Sequence of chain 1.A:
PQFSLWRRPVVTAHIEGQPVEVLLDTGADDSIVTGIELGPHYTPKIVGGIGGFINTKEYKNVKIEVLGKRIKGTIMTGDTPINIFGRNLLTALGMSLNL

Sequence of chain 1.B:
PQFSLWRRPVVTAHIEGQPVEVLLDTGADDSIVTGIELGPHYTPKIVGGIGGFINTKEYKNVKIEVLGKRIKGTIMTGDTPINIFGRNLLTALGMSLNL

The protein below binds the small molecule below.
Small molecule (SMILES): CC(C)[C@H](NC(=O)[C@H](Cc1ccccc1)C[C@H](O)[C@H](Cc1ccccc1)NC(=O)OC(C)(C)C)c1ncc[nH]1

Binding-site contacts:
Ligand atom C33 contacts residue ALA28 of chain 1.A at 3.7 Å (hydrophobic).
Ligand atom C26 contacts residue LEU23 of chain 1.B at 3.5 Å (hydrophobic).
Ligand atom C33 contacts residue ILE32 of chain 1.A at 3.5 Å (hydrophobic).
Ligand atom C35 contacts residue GLY48 of chain 1.A at 3.8 Å.
Ligand atom N8 contacts residue ASP30 of chain 1.A at 3.7 Å.
Ligand atom C33 contacts residue ILE84 of chain 1.A at 3.5 Å (hydrophobic).
Ligand atom C20 contacts residue GLY48 of chain 1.A at 3.4 Å.
Ligand atom N36 contacts residue GLY27 of chain 1.A at 3.8 Å.
Ligand atom N30 contacts residue GLY48 of chain 1.A at 3.0 Å (h-bond).
Ligand atom C34 contacts residue VAL47 of chain 1.A at 3.9 Å (hydrophobic).
Ligand atom C24 contacts residue ARG8 of chain 1.B at 3.4 Å.
Ligand atom C14 contacts residue PHE53 of chain 1.A at 3.7 Å (hydrophobic).
Ligand atom C28 contacts residue GLY48 of chain 1.A at 3.7 Å.
Ligand atom O18 contacts residue VAL47 of chain 1.A at 3.4 Å.
Ligand atom C33 contacts residue ASP30 of chain 1.A at 3.6 Å.
Ligand atom C4 contacts residue ASP30 of chain 1.A at 3.9 Å.
Ligand atom O29 contacts residue ASP29 of chain 1.A at 3.0 Å (salt-bridge).
Ligand atom O7 contacts residue ASP30 of chain 1.A at 3.9 Å.
Ligand atom C19 contacts residue ASP29 of chain 1.A at 3.5 Å.
Ligand atom C26 contacts residue ARG8 of chain 1.B at 3.6 Å.
Ligand atom O18 contacts residue GLY48 of chain 1.A at 2.7 Å (h-bond).
Ligand atom C25 contacts residue ARG8 of chain 1.B at 3.4 Å.
Ligand atom C32 contacts residue ILE32 of chain 1.A at 3.7 Å (hydrophobic).
Ligand atom C6 contacts residue ASP30 of chain 1.A at 3.3 Å.
Ligand atom O7 contacts residue VAL47 of chain 1.A at 3.4 Å.
Ligand atom N39 contacts residue GLY49 of chain 1.A at 3.6 Å.
Ligand atom C2 contacts residue ASP30 of chain 1.A at 3.4 Å.
Ligand atom N39 contacts residue ILE50 of chain 1.B at 3.4 Å.
Ligand atom C34 contacts residue ILE32 of chain 1.A at 3.9 Å (hydrophobic).
Ligand atom O7 contacts residue ILE46 of chain 1.A at 3.6 Å.
Ligand atom C31 contacts residue GLY48 of chain 1.A at 3.9 Å.
Ligand atom O29 contacts residue ALA28 of chain 1.A at 3.8 Å.
Ligand atom O29 contacts residue GLY27 of chain 1.A at 3.9 Å.
Ligand atom C34 contacts residue ASP30 of chain 1.A at 3.2 Å.
Ligand atom C1 contacts residue ASP30 of chain 1.A at 3.7 Å.
Ligand atom O5 contacts residue ASP30 of chain 1.A at 2.9 Å (salt-bridge).
Ligand atom C38 contacts residue ILE50 of chain 1.B at 3.8 Å (hydrophobic).
Ligand atom C21 contacts residue GLY48 of chain 1.A at 3.4 Å.
Ligand atom C38 contacts residue GLY49 of chain 1.A at 3.7 Å.
Ligand atom N39 contacts residue GLY48 of chain 1.A at 3.4 Å (h-bond).